Sequence of chain 1.A:
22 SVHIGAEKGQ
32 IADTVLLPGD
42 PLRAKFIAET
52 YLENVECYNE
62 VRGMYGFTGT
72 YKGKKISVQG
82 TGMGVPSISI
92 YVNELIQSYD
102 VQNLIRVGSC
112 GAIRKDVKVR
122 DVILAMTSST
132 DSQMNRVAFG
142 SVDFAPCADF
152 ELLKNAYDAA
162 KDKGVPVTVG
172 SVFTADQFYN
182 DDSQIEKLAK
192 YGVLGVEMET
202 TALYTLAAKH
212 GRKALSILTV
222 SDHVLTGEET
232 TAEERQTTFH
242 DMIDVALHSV

This small molecule binds to this protein.
Small molecule (SMILES): Nc1nc(=O)c2ncn([C@H]3C[C@H](O)[C@@H](CO)O3)c2[nH]1

Sequence of chain 5.A:
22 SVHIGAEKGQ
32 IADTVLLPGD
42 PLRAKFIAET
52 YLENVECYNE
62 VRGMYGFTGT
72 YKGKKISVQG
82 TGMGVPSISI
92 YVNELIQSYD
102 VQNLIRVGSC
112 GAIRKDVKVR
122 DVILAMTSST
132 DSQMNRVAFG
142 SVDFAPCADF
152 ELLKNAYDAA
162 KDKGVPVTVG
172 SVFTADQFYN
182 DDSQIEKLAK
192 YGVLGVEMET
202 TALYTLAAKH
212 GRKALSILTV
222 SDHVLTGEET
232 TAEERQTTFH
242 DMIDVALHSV

Binding-site contacts:
Ligand atom N1 contacts residue VAL197 of chain 1.A at 3.7 Å.
Ligand atom C5 contacts residue VAL197 of chain 1.A at 3.7 Å (hydrophobic).
Ligand atom C2' contacts residue GLU200 of chain 1.A at 3.4 Å.
Ligand atom N7 contacts residue CYS111 of chain 1.A at 3.6 Å.
Ligand atom N7 contacts residue GLY112 of chain 1.A at 3.4 Å (h-bond).
Ligand atom C3' contacts residue MET199 of chain 1.A at 3.6 Å (hydrophobic).
Ligand atom O6 contacts residue SER222 of chain 1.A at 4.0 Å.
Ligand atom N2 contacts residue PHE179 of chain 1.A at 3.8 Å.
Ligand atom C5 contacts residue SER222 of chain 1.A at 3.8 Å.
Ligand atom C6 contacts residue GLY112 of chain 1.A at 3.6 Å.
Ligand atom C2 contacts residue PHE179 of chain 1.A at 3.7 Å (hydrophobic).
Ligand atom C2' contacts residue MET199 of chain 1.A at 3.4 Å (hydrophobic).
Ligand atom O6 contacts residue VAL225 of chain 1.A at 3.4 Å.
Ligand atom O5' contacts residue HIS24 of chain 5.A at 3.0 Å (h-bond).
Ligand atom C3' contacts residue GLU200 of chain 1.A at 3.5 Å.
Ligand atom C2 contacts residue VAL197 of chain 1.A at 3.8 Å (hydrophobic).
Ligand atom O5' contacts residue ARG63 of chain 5.A at 3.9 Å.
Ligand atom C4 contacts residue VAL197 of chain 1.A at 3.6 Å (hydrophobic).
Ligand atom C5 contacts residue GLY112 of chain 1.A at 3.5 Å.
Ligand atom N2 contacts residue VAL197 of chain 1.A at 3.5 Å.
Ligand atom O6 contacts residue GLY112 of chain 1.A at 3.1 Å.
Ligand atom C6 contacts residue VAL197 of chain 1.A at 3.8 Å (hydrophobic).
Ligand atom C5' contacts residue HIS24 of chain 5.A at 3.8 Å.
Ligand atom N9 contacts residue SER110 of chain 1.A at 3.6 Å.
Ligand atom C5' contacts residue MET84 of chain 1.A at 4.0 Å (hydrophobic).
Ligand atom C5' contacts residue PHE179 of chain 1.A at 3.6 Å (hydrophobic).
Ligand atom N7 contacts residue SER222 of chain 1.A at 2.7 Å (h-bond).
Ligand atom C8 contacts residue SER110 of chain 1.A at 3.3 Å.
Ligand atom N3 contacts residue VAL197 of chain 1.A at 3.6 Å.
Ligand atom C8 contacts residue CYS111 of chain 1.A at 3.7 Å (hydrophobic).
Ligand atom N3 contacts residue PHE179 of chain 1.A at 3.8 Å.
Ligand atom O5' contacts residue PHE179 of chain 1.A at 3.2 Å.
Ligand atom N3 contacts residue GLU198 of chain 1.A at 3.8 Å.
Ligand atom C5' contacts residue MET199 of chain 1.A at 4.0 Å (hydrophobic).
Ligand atom O3' contacts residue GLU200 of chain 1.A at 2.6 Å (salt-bridge).
Ligand atom N7 contacts residue SER110 of chain 1.A at 4.0 Å.
Ligand atom C8 contacts residue SER222 of chain 1.A at 3.5 Å.
Ligand atom C2' contacts residue GLU198 of chain 1.A at 3.6 Å.
Ligand atom C1' contacts residue SER110 of chain 1.A at 3.5 Å.
Ligand atom N1 contacts residue PHE179 of chain 1.A at 3.9 Å.